Sequence of chain 1.A:
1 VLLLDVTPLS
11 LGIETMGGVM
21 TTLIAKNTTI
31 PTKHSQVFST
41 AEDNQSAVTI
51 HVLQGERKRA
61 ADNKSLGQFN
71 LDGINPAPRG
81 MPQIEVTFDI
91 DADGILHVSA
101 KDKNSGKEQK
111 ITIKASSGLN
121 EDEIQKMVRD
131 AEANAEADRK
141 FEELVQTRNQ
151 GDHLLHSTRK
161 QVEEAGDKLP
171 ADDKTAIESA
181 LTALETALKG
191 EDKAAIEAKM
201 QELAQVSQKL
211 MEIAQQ

A small-molecule ligand and the protein it binds are described below.
Small molecule (SMILES): CC[C@H](C)[C@H](NC(=O)[C@@H]1CCCN1C(=O)[C@H](CCCN=C(N)N)NC(=O)[C@@H]1CCCN1C(=O)[C@@H]1CCCN1)C(=O)N[C@@H](Cc1ccc(O)cc1)C(=O)N[C@H](C=O)CC(N)=O

Binding-site contacts:
Ligand atom O contacts residue MET16 of chain 3.A at 3.4 Å.
Ligand atom NE contacts residue GLU14 of chain 3.A at 3.0 Å (salt-bridge).
Ligand atom CB contacts residue GLU14 of chain 3.A at 3.7 Å.
Ligand atom CA contacts residue THR49 of chain 3.A at 3.7 Å.
Ligand atom CD1 contacts residue MET16 of chain 3.A at 3.7 Å (hydrophobic).
Ligand atom NH1 contacts residue GLN68 of chain 3.A at 3.8 Å.
Ligand atom N contacts residue MET16 of chain 3.A at 3.6 Å.
Ligand atom CD contacts residue ASN70 of chain 3.A at 3.4 Å.
Ligand atom CG2 contacts residue THR40 of chain 3.A at 3.5 Å.
Ligand atom N contacts residue SER39 of chain 3.A at 3.2 Å (h-bond).
Ligand atom CD contacts residue THR49 of chain 3.A at 2.8 Å.
Ligand atom O contacts residue THR15 of chain 3.A at 3.1 Å.
Ligand atom CA contacts residue SER39 of chain 3.A at 3.6 Å.
Ligand atom CD contacts residue GLU14 of chain 3.A at 3.6 Å.
Ligand atom CB contacts residue THR15 of chain 3.A at 3.8 Å.
Ligand atom O contacts residue VAL48 of chain 3.A at 3.3 Å.
Ligand atom O contacts residue THR49 of chain 3.A at 2.9 Å (h-bond).
Ligand atom CB contacts residue GLN45 of chain 3.A at 3.4 Å.
Ligand atom O contacts residue SER39 of chain 3.A at 3.0 Å (h-bond).
Ligand atom CG1 contacts residue MET16 of chain 3.A at 3.8 Å (hydrophobic).
Ligand atom CG contacts residue GLN45 of chain 3.A at 3.7 Å.
Ligand atom C contacts residue THR49 of chain 3.A at 3.6 Å.
Ligand atom CD contacts residue GLU14 of chain 3.A at 3.6 Å.
Ligand atom O contacts residue PHE38 of chain 3.A at 3.6 Å.
Ligand atom CG contacts residue ASN70 of chain 3.A at 3.7 Å.
Ligand atom N contacts residue THR49 of chain 3.A at 3.2 Å (h-bond).
Ligand atom OH contacts residue GLN146 of chain 1.A at 2.5 Å (h-bond).
Ligand atom CD2 contacts residue PHE38 of chain 3.A at 3.5 Å (hydrophobic).
Ligand atom CG contacts residue PHE38 of chain 3.A at 3.7 Å (hydrophobic).
Ligand atom CG contacts residue ILE50 of chain 3.A at 3.7 Å (hydrophobic).
Ligand atom CB contacts residue PHE38 of chain 3.A at 3.6 Å (hydrophobic).
Ligand atom CG contacts residue THR49 of chain 3.A at 3.4 Å.
Ligand atom CB contacts residue ALA47 of chain 3.A at 3.6 Å (hydrophobic).
Ligand atom CB contacts residue THR49 of chain 3.A at 3.5 Å.
Ligand atom CZ contacts residue GLN36 of chain 3.A at 3.7 Å.
Ligand atom CD contacts residue THR49 of chain 3.A at 3.8 Å.
Ligand atom O contacts residue MET16 of chain 3.A at 2.9 Å (h-bond).
Ligand atom CB contacts residue PHE38 of chain 3.A at 3.5 Å (hydrophobic).
Ligand atom NH2 contacts residue THR49 of chain 3.A at 3.6 Å.
Ligand atom CE2 contacts residue GLN36 of chain 3.A at 3.6 Å.

Sequence of chain 3.A:
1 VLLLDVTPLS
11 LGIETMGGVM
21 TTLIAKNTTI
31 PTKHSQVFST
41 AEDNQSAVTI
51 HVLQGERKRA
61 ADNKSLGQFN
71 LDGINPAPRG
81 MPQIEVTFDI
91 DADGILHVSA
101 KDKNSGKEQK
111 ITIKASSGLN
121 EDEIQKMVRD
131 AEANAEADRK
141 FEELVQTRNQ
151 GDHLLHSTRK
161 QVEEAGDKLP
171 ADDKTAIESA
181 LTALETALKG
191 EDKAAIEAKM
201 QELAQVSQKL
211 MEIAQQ